Binding-site contacts:
Ligand atom CAJ contacts residue ALA133 of chain 1.B at 3.1 Å (hydrophobic).
Ligand atom CAE contacts residue GLN136 of chain 1.B at 4.5 Å.
Ligand atom CAG contacts residue ASN134 of chain 1.B at 4.4 Å.
Ligand atom CAK contacts residue PRO124 of chain 1.B at 3.7 Å (hydrophobic).
Ligand atom CAE contacts residue PHE59 of chain 1.A at 4.2 Å (hydrophobic).
Ligand atom CAG contacts residue ALA133 of chain 1.B at 4.2 Å (hydrophobic).
Ligand atom OAD contacts residue SER123 of chain 1.B at 3.3 Å.
Ligand atom CAG contacts residue THR88 of chain 1.A at 4.1 Å.
Ligand atom OAA contacts residue PRO124 of chain 1.B at 4.0 Å.
Ligand atom CAG contacts residue SER135 of chain 1.B at 3.6 Å.
Ligand atom CAM contacts residue ALA133 of chain 1.B at 4.2 Å (hydrophobic).
Ligand atom CAF contacts residue ALA63 of chain 1.A at 3.7 Å (hydrophobic).
Ligand atom CAN contacts residue ALA133 of chain 1.B at 3.2 Å (hydrophobic).
Ligand atom CAN contacts residue ASN134 of chain 1.B at 4.2 Å.
Ligand atom CAE contacts residue SER135 of chain 1.B at 3.9 Å.
Ligand atom CAE contacts residue THR88 of chain 1.A at 4.3 Å.
Ligand atom CAF contacts residue ALA64 of chain 1.A at 4.4 Å (hydrophobic).
Ligand atom OAA contacts residue LYS125 of chain 1.B at 3.3 Å.
Ligand atom CAG contacts residue GLN136 of chain 1.B at 3.6 Å.
Ligand atom CAG contacts residue ILE137 of chain 1.B at 4.0 Å (hydrophobic).
Ligand atom CAE contacts residue ASN134 of chain 1.B at 4.1 Å.
Ligand atom OAD contacts residue LYS125 of chain 1.B at 2.9 Å (salt-bridge).
Ligand atom CAH contacts residue ASN134 of chain 1.B at 3.9 Å.
Ligand atom OAB contacts residue LYS125 of chain 1.B at 3.4 Å.
Ligand atom NAL contacts residue ALA133 of chain 1.B at 3.7 Å.
Ligand atom SAO contacts residue PRO124 of chain 1.B at 3.9 Å.
Ligand atom CAF contacts residue SER135 of chain 1.B at 4.4 Å.
Ligand atom CAH contacts residue ALA133 of chain 1.B at 4.4 Å (hydrophobic).
Ligand atom SAO contacts residue LYS125 of chain 1.B at 3.4 Å.
Ligand atom CAE contacts residue ALA63 of chain 1.A at 3.7 Å (hydrophobic).
Ligand atom OAD contacts residue PRO124 of chain 1.B at 3.2 Å.
Ligand atom CAI contacts residue ILE137 of chain 1.B at 3.9 Å (hydrophobic).
Ligand atom CAI contacts residue ALA133 of chain 1.B at 3.7 Å (hydrophobic).
Ligand atom CAF contacts residue ASN134 of chain 1.B at 3.2 Å.
Ligand atom CAI contacts residue GLN136 of chain 1.B at 4.2 Å.
Ligand atom CAF contacts residue ARG60 of chain 1.A at 4.5 Å.

Sequence of chain 1.A:
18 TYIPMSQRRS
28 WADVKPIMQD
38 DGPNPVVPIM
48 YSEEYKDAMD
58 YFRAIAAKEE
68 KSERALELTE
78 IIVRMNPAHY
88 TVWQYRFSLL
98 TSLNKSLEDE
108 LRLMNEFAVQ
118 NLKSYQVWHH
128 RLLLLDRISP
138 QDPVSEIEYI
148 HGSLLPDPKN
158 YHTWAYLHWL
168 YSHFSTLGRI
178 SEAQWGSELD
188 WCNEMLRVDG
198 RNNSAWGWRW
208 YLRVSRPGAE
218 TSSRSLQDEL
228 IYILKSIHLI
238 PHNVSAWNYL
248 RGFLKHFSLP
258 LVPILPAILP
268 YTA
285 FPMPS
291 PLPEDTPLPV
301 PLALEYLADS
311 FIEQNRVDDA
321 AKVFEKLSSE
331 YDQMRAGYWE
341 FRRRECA

Sequence of chain 1.B:
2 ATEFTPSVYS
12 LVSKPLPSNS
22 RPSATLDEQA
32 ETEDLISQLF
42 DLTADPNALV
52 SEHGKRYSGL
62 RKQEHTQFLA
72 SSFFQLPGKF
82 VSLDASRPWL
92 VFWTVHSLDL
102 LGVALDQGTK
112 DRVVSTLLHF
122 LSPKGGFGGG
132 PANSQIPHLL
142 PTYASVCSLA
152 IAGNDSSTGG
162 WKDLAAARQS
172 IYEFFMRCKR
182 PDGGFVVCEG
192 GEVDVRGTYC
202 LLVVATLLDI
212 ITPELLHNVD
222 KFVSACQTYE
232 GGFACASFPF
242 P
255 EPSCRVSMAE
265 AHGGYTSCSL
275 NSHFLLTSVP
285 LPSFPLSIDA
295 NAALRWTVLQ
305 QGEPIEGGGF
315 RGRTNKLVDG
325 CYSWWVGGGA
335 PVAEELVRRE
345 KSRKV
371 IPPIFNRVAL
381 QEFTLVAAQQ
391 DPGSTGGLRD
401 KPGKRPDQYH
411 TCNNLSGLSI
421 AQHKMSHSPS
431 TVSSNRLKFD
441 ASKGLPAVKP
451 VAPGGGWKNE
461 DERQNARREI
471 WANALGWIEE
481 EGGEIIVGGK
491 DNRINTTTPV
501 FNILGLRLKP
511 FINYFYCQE

This protein binds this small molecule.
Small molecule (SMILES): O=S(=O)(O)C[C@H](O)CNC1CCCCC1